Binding-site contacts:
Ligand atom N2 contacts residue THR101 of chain 10.B at 3.2 Å (h-bond).
Ligand atom O5 contacts residue ASN99 of chain 10.B at 2.4 Å (h-bond).
Ligand atom C2 contacts residue THR101 of chain 10.B at 4.2 Å.
Ligand atom C2 contacts residue ASN99 of chain 10.B at 2.5 Å.
Ligand atom C8 contacts residue ASN99 of chain 10.B at 4.1 Å.
Ligand atom N2 contacts residue ASN99 of chain 10.B at 2.8 Å (h-bond).
Ligand atom C4 contacts residue ASN99 of chain 10.B at 4.2 Å.
Ligand atom C7 contacts residue ASN99 of chain 10.B at 3.8 Å.
Ligand atom C8 contacts residue PHE97 of chain 10.B at 4.1 Å (hydrophobic).
Ligand atom C7 contacts residue PHE97 of chain 10.B at 4.0 Å (hydrophobic).
Ligand atom C8 contacts residue THR101 of chain 10.B at 3.5 Å.
Ligand atom O5 contacts residue PHE97 of chain 10.B at 4.0 Å.
Ligand atom C6 contacts residue PHE97 of chain 10.B at 3.7 Å (hydrophobic).
Ligand atom O7 contacts residue PHE97 of chain 10.B at 3.5 Å.
Ligand atom C8 contacts residue ARG108 of chain 10.B at 4.1 Å.
Ligand atom C5 contacts residue ASN99 of chain 10.B at 3.7 Å.
Ligand atom C1 contacts residue ASN99 of chain 10.B at 1.4 Å.
Ligand atom C1 contacts residue THR101 of chain 10.B at 4.5 Å.
Ligand atom C7 contacts residue THR101 of chain 10.B at 3.9 Å.
Ligand atom O7 contacts residue ASN99 of chain 10.B at 4.2 Å.
Ligand atom C5 contacts residue PHE97 of chain 10.B at 3.8 Å (hydrophobic).
Ligand atom C3 contacts residue ASN99 of chain 10.B at 3.8 Å.

Sequence of chain 10.B:
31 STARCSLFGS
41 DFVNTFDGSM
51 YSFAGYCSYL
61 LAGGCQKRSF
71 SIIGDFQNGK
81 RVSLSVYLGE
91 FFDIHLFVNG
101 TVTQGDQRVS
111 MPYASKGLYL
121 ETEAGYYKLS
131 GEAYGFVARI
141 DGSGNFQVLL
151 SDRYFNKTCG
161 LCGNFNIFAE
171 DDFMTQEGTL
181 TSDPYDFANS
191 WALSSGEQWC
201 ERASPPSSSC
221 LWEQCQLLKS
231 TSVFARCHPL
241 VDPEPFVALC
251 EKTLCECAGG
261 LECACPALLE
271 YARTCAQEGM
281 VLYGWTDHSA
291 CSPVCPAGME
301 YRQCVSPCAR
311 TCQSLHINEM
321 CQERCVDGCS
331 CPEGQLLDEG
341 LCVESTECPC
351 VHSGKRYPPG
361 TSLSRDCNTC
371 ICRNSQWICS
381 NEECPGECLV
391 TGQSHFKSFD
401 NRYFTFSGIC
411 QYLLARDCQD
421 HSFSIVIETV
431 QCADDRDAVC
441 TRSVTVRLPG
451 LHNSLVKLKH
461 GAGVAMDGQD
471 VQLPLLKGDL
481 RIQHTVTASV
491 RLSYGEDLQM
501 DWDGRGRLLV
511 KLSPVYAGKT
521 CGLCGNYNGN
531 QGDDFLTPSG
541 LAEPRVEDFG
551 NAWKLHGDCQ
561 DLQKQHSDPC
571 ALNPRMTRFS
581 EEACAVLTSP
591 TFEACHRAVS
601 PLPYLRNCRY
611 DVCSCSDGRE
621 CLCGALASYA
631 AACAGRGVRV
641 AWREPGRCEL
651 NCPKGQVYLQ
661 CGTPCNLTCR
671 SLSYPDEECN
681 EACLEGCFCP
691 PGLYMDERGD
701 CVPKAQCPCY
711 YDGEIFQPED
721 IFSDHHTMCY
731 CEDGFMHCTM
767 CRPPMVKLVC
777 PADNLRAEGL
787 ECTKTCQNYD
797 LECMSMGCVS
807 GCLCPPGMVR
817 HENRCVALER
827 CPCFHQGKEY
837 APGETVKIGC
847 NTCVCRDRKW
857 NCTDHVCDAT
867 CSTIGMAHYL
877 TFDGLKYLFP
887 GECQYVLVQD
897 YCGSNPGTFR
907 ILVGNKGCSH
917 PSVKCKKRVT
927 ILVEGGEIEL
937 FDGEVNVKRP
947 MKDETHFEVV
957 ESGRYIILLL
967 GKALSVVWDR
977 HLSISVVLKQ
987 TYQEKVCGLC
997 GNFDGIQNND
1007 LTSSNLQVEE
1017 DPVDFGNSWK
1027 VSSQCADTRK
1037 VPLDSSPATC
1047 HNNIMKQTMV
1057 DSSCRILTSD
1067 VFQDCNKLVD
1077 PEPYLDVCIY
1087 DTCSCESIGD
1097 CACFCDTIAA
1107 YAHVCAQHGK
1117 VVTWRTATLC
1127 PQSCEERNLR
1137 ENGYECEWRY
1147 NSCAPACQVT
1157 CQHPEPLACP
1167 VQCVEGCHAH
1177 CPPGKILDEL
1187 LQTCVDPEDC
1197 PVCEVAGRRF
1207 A

The small molecule below binds the protein below.
Small molecule (SMILES): CC(=O)N[C@H]1[C@H](O[C@H]2[C@H](O)[C@@H](NC(C)=O)CO[C@@H]2CO)O[C@H](CO)[C@@H](O[C@@H]2O[C@H](CO)[C@@H](O)[C@H](O)[C@@H]2O)[C@@H]1O